The protein below binds the small molecule below.
Small molecule (SMILES): Nc1ncnc2c1ncn2[C@H]1C[C@H](O)[C@@H](COP(=O)(O)O)O1

Binding-site contacts:
Ligand atom N1 contacts residue GLY421 of chain 1.I at 3.1 Å (h-bond).
Ligand atom C6 contacts residue GLY421 of chain 1.I at 3.6 Å.
Ligand atom N6 contacts residue SER414 of chain 1.I at 3.7 Å.
Ligand atom N7 contacts residue ASN391 of chain 1.I at 3.9 Å.
Ligand atom N9 contacts residue PRO413 of chain 1.I at 4.3 Å.
Ligand atom N1 contacts residue PHE420 of chain 1.I at 4.2 Å.
Ligand atom N9 contacts residue PRO203 of chain 1.I at 4.4 Å.
Ligand atom N7 contacts residue HIS412 of chain 1.I at 4.1 Å.
Ligand atom C6 contacts residue PRO413 of chain 1.I at 3.8 Å (hydrophobic).
Ligand atom N7 contacts residue SER414 of chain 1.I at 3.6 Å.
Ligand atom C8 contacts residue PRO203 of chain 1.I at 4.2 Å (hydrophobic).
Ligand atom N6 contacts residue PHE420 of chain 1.I at 3.7 Å.
Ligand atom N6 contacts residue GLY421 of chain 1.I at 3.3 Å (h-bond).
Ligand atom C6 contacts residue VAL202 of chain 1.I at 4.2 Å (hydrophobic).
Ligand atom C5 contacts residue PRO203 of chain 1.I at 3.9 Å (hydrophobic).
Ligand atom N1 contacts residue VAL202 of chain 1.I at 3.7 Å.
Ligand atom C2' contacts residue PRO413 of chain 1.I at 3.8 Å (hydrophobic).
Ligand atom C8 contacts residue SER414 of chain 1.I at 4.3 Å.
Ligand atom C5 contacts residue PRO413 of chain 1.I at 4.0 Å (hydrophobic).
Ligand atom C5 contacts residue SER414 of chain 1.I at 3.9 Å.
Ligand atom C2 contacts residue VAL202 of chain 1.I at 4.2 Å (hydrophobic).
Ligand atom N3 contacts residue PRO413 of chain 1.I at 3.8 Å.
Ligand atom N1 contacts residue PRO413 of chain 1.I at 3.5 Å (h-bond).
Ligand atom N7 contacts residue PRO203 of chain 1.I at 4.0 Å.
Ligand atom C4 contacts residue PRO203 of chain 1.I at 4.2 Å (hydrophobic).
Ligand atom O3' contacts residue PRO413 of chain 1.I at 4.2 Å.
Ligand atom C8 contacts residue HIS412 of chain 1.I at 3.4 Å.
Ligand atom C6 contacts residue SER414 of chain 1.I at 4.0 Å.
Ligand atom C2' contacts residue HIS412 of chain 1.I at 3.1 Å.
Ligand atom C1' contacts residue HIS412 of chain 1.I at 4.3 Å.
Ligand atom N6 contacts residue GLY419 of chain 1.I at 3.5 Å (h-bond).
Ligand atom C3' contacts residue HIS412 of chain 1.I at 4.0 Å.
Ligand atom C1' contacts residue PRO413 of chain 1.I at 3.9 Å (hydrophobic).
Ligand atom C2 contacts residue PRO413 of chain 1.I at 3.5 Å (hydrophobic).
Ligand atom N9 contacts residue HIS412 of chain 1.I at 4.3 Å.
Ligand atom C4 contacts residue PRO413 of chain 1.I at 4.0 Å (hydrophobic).
Ligand atom C6 contacts residue PRO203 of chain 1.I at 4.3 Å (hydrophobic).
Ligand atom C2 contacts residue GLY421 of chain 1.I at 3.4 Å.
Ligand atom N6 contacts residue PRO415 of chain 1.I at 4.2 Å.
Ligand atom C2 contacts residue ILE404 of chain 1.I at 4.4 Å (hydrophobic).

Sequence of chain 1.I:
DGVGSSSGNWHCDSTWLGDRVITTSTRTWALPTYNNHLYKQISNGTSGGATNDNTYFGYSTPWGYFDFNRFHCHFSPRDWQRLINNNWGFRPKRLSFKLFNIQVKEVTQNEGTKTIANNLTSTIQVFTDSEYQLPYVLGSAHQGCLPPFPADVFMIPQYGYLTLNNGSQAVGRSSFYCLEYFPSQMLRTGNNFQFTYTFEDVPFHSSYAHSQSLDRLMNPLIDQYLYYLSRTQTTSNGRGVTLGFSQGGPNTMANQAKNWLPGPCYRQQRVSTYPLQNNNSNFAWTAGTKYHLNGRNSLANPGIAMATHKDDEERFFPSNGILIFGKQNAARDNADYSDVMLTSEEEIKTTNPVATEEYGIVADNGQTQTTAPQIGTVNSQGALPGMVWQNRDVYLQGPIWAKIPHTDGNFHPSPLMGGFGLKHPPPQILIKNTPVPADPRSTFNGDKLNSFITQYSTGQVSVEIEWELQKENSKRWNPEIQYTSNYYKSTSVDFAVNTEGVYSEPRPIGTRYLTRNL